Binding-site contacts:
Ligand atom S1 contacts residue TRP374 of chain 46.A at 4.4 Å.
Ligand atom O1S contacts residue LYS215 of chain 46.A at 3.9 Å.
Ligand atom C1 contacts residue TRP374 of chain 46.A at 3.3 Å (hydrophobic).
Ligand atom C2 contacts residue TRP374 of chain 46.A at 4.0 Å (hydrophobic).
Ligand atom S1 contacts residue GLY222 of chain 46.A at 3.8 Å.
Ligand atom N1 contacts residue TRP374 of chain 46.A at 3.5 Å.
Ligand atom C3 contacts residue ASP229 of chain 46.A at 4.4 Å.
Ligand atom O1S contacts residue ARG224 of chain 46.A at 2.9 Å (salt-bridge).
Ligand atom C1 contacts residue ARG224 of chain 46.A at 4.1 Å.
Ligand atom O1S contacts residue PHE223 of chain 46.A at 3.2 Å.
Ligand atom O2S contacts residue GLY222 of chain 46.A at 3.4 Å (h-bond).
Ligand atom O3S contacts residue ARG224 of chain 46.A at 3.8 Å.
Ligand atom O1S contacts residue TRP374 of chain 46.A at 4.0 Å.
Ligand atom C3 contacts residue TRP374 of chain 46.A at 4.0 Å (hydrophobic).
Ligand atom S1 contacts residue LYS215 of chain 46.A at 4.1 Å.
Ligand atom S1 contacts residue ARG224 of chain 46.A at 4.0 Å.
Ligand atom O1S contacts residue GLY222 of chain 46.A at 3.0 Å (h-bond).
Ligand atom C2 contacts residue ARG224 of chain 46.A at 4.0 Å.
Ligand atom O2S contacts residue LYS215 of chain 46.A at 3.1 Å (salt-bridge).

Sequence of chain 46.A:
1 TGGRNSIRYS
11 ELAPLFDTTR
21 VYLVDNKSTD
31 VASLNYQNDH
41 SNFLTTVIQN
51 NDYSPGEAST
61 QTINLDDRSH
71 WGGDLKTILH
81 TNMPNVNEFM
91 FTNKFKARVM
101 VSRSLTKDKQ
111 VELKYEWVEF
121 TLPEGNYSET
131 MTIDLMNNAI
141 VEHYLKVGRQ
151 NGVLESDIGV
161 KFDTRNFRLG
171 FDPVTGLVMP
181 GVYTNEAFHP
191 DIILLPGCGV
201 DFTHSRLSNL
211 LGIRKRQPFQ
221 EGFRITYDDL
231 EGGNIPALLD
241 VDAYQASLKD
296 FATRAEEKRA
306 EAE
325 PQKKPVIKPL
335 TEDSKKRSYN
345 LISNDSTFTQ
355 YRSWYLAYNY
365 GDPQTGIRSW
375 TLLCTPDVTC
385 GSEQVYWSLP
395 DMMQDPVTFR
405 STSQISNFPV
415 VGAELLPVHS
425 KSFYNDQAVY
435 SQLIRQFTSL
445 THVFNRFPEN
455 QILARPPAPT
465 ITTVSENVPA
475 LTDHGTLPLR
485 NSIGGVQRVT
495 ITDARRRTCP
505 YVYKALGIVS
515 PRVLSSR

A small-molecule ligand and the protein it binds are described below.
Small molecule (SMILES): CCCCCCCCCCCC[N+](C)(C)CCCS(=O)(=O)O